A protein and the small-molecule ligand that binds it are described below.
Small molecule (SMILES): Clc1ccc(C(c2ccc(Cl)cc2)C(Cl)(Cl)Cl)cc1

Binding-site contacts:
Ligand atom C04 contacts residue LEU90 of chain 1.B at 4.0 Å (hydrophobic).
Ligand atom CL3 contacts residue LEU228 of chain 1.B at 3.8 Å.
Ligand atom C11 contacts residue LEU49 of chain 1.B at 4.0 Å (hydrophobic).
Ligand atom C13 contacts residue MET124 of chain 1.B at 4.0 Å (hydrophobic).
Ligand atom C04 contacts residue LEU94 of chain 1.B at 4.3 Å (hydrophobic).
Ligand atom C02 contacts residue PHE107 of chain 1.B at 4.4 Å (hydrophobic).
Ligand atom C14 contacts residue MET91 of chain 1.B at 3.8 Å (hydrophobic).
Ligand atom C12 contacts residue MET124 of chain 1.B at 3.8 Å (hydrophobic).
Ligand atom C11 contacts residue PHE107 of chain 1.B at 3.6 Å (hydrophobic).
Ligand atom CL4 contacts residue LEU49 of chain 1.B at 4.2 Å.
Ligand atom CL3 contacts residue GLY224 of chain 1.B at 4.3 Å.
Ligand atom CL2 contacts residue PHE128 of chain 1.B at 3.3 Å.
Ligand atom CL1 contacts residue GLU56 of chain 1.B at 3.3 Å.
Ligand atom C14 contacts residue ILE127 of chain 1.B at 4.3 Å (hydrophobic).
Ligand atom C05 contacts residue LEU90 of chain 1.B at 4.4 Å (hydrophobic).
Ligand atom CL2 contacts residue LEU131 of chain 1.B at 3.9 Å.
Ligand atom C12 contacts residue PHE107 of chain 1.B at 4.4 Å (hydrophobic).
Ligand atom CL5 contacts residue LEU87 of chain 1.B at 4.2 Å.
Ligand atom CL1 contacts residue ARG97 of chain 1.B at 3.5 Å.
Ligand atom C11 contacts residue MET124 of chain 1.B at 4.4 Å (hydrophobic).
Ligand atom C01 contacts residue ALA53 of chain 1.B at 3.7 Å (hydrophobic).
Ligand atom C02 contacts residue LEU49 of chain 1.B at 3.6 Å (hydrophobic).
Ligand atom C12 contacts residue LEU131 of chain 1.B at 3.9 Å (hydrophobic).
Ligand atom C13 contacts residue ILE127 of chain 1.B at 3.4 Å (hydrophobic).
Ligand atom C10 contacts residue PHE107 of chain 1.B at 3.7 Å (hydrophobic).
Ligand atom C13 contacts residue MET91 of chain 1.B at 4.4 Å (hydrophobic).
Ligand atom CL4 contacts residue MET46 of chain 1.B at 3.6 Å.
Ligand atom C03 contacts residue ALA53 of chain 1.B at 4.4 Å (hydrophobic).
Ligand atom CL5 contacts residue LEU228 of chain 1.B at 4.1 Å.
Ligand atom C02 contacts residue ALA53 of chain 1.B at 3.6 Å (hydrophobic).
Ligand atom CL2 contacts residue ILE127 of chain 1.B at 4.2 Å.
Ligand atom CL5 contacts residue ALA53 of chain 1.B at 3.8 Å.
Ligand atom CL2 contacts residue MET124 of chain 1.B at 3.5 Å.
Ligand atom C10 contacts residue LEU49 of chain 1.B at 4.0 Å (hydrophobic).
Ligand atom CL1 contacts residue LEU52 of chain 1.B at 4.2 Å.
Ligand atom C13 contacts residue LEU131 of chain 1.B at 3.7 Å (hydrophobic).
Ligand atom C12 contacts residue ILE127 of chain 1.B at 4.3 Å (hydrophobic).
Ligand atom CL4 contacts residue THR50 of chain 1.B at 3.9 Å.
Ligand atom C03 contacts residue PHE107 of chain 1.B at 4.4 Å (hydrophobic).
Ligand atom C01 contacts residue LEU49 of chain 1.B at 3.7 Å (hydrophobic).

Sequence of chain 1.B:
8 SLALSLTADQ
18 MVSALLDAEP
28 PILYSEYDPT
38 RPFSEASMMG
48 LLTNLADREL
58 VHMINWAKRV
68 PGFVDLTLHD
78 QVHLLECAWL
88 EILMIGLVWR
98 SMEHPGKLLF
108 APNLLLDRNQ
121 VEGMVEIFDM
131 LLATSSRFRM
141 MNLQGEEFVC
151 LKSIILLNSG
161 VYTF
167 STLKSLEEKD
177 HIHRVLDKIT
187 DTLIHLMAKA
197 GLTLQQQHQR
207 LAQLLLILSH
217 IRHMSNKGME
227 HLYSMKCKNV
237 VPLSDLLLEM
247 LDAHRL